Sequence of chain 1.A:
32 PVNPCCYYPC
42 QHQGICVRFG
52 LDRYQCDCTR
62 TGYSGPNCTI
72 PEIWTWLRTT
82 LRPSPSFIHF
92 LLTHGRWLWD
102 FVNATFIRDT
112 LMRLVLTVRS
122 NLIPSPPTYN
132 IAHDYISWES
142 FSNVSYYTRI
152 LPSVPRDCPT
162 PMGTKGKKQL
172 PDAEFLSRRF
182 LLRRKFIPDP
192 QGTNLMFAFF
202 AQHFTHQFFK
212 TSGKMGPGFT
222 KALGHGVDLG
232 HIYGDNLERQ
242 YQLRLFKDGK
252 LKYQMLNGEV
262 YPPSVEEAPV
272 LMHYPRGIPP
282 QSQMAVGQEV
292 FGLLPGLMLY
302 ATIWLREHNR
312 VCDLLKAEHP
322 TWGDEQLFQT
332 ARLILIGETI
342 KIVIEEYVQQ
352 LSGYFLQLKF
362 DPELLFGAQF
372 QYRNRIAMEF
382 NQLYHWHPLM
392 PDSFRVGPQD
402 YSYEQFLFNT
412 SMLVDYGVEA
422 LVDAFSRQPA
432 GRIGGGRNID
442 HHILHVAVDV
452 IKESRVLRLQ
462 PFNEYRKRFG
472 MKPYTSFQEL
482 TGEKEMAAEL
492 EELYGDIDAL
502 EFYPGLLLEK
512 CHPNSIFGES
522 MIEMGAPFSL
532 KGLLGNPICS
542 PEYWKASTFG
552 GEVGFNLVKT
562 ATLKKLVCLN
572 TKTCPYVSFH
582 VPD

The protein below binds the small molecule below.
Small molecule (SMILES): CC(=O)N[C@H]1[C@H](O[C@H]2[C@H](O)[C@@H](NC(C)=O)CO[C@@H]2CO)O[C@H](CO)[C@@H](O)[C@@H]1O

Binding-site contacts:
Ligand atom C6 contacts residue TYR402 of chain 1.A at 3.6 Å (hydrophobic).
Ligand atom O6 contacts residue ASP416 of chain 1.A at 3.8 Å.
Ligand atom O7 contacts residue ASN410 of chain 1.A at 4.3 Å.
Ligand atom C1 contacts residue TYR402 of chain 1.A at 4.1 Å (hydrophobic).
Ligand atom O6 contacts residue TYR417 of chain 1.A at 4.0 Å.
Ligand atom C8 contacts residue GLN406 of chain 1.A at 3.4 Å.
Ligand atom C8 contacts residue GLU405 of chain 1.A at 4.0 Å.
Ligand atom C5 contacts residue ASN410 of chain 1.A at 3.6 Å.
Ligand atom O5 contacts residue SER412 of chain 1.A at 4.5 Å.
Ligand atom N2 contacts residue GLN406 of chain 1.A at 4.2 Å.
Ligand atom C6 contacts residue TYR417 of chain 1.A at 4.3 Å (hydrophobic).
Ligand atom C2 contacts residue ASN410 of chain 1.A at 2.4 Å.
Ligand atom C8 contacts residue ASN410 of chain 1.A at 3.4 Å.
Ligand atom O6 contacts residue TYR402 of chain 1.A at 4.0 Å.
Ligand atom C1 contacts residue MET413 of chain 1.A at 4.2 Å (hydrophobic).
Ligand atom C7 contacts residue ASN410 of chain 1.A at 3.4 Å.
Ligand atom C4 contacts residue TYR402 of chain 1.A at 4.0 Å (hydrophobic).
Ligand atom O7 contacts residue GLU405 of chain 1.A at 4.2 Å.
Ligand atom C1 contacts residue ASN410 of chain 1.A at 1.4 Å.
Ligand atom O6 contacts residue SER412 of chain 1.A at 4.2 Å.
Ligand atom C3 contacts residue ASN410 of chain 1.A at 3.8 Å.
Ligand atom O7 contacts residue GLN406 of chain 1.A at 3.3 Å.
Ligand atom N2 contacts residue ASN410 of chain 1.A at 2.9 Å (h-bond).
Ligand atom C1 contacts residue GLN406 of chain 1.A at 4.0 Å.
Ligand atom O6 contacts residue GLN406 of chain 1.A at 2.9 Å (h-bond).
Ligand atom O5 contacts residue TYR402 of chain 1.A at 4.0 Å.
Ligand atom O5 contacts residue ASN410 of chain 1.A at 2.3 Å (h-bond).
Ligand atom C1 contacts residue SER412 of chain 1.A at 4.2 Å.
Ligand atom C8 contacts residue LEU408 of chain 1.A at 4.5 Å (hydrophobic).
Ligand atom C4 contacts residue ASN410 of chain 1.A at 4.2 Å.
Ligand atom C7 contacts residue GLN406 of chain 1.A at 3.6 Å.
Ligand atom C2 contacts residue GLN406 of chain 1.A at 4.0 Å.
Ligand atom O5 contacts residue MET413 of chain 1.A at 3.6 Å.
Ligand atom C5 contacts residue TYR402 of chain 1.A at 4.2 Å (hydrophobic).
Ligand atom C6 contacts residue GLN406 of chain 1.A at 4.3 Å.
Ligand atom O6 contacts residue MET413 of chain 1.A at 3.5 Å.